Sequence of chain 1.D:
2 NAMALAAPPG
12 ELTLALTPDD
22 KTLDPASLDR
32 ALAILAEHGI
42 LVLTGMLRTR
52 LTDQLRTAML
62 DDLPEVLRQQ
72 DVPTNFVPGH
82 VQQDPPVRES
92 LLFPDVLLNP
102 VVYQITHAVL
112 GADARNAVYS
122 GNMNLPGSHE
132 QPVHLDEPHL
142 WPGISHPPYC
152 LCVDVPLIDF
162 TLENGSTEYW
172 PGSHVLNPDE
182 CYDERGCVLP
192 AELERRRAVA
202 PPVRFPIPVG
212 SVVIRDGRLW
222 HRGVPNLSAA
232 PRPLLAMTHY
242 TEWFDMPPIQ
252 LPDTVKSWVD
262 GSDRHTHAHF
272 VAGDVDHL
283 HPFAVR

This small molecule binds to this protein.
Small molecule (SMILES): NC[C@H]1O[C@H](O[C@H]2[C@H](O)[C@@H](O)[C@H](N)C[C@@H]2N)[C@H](N)[C@@H](O)[C@@H]1O

Binding-site contacts:
Ligand atom O3 contacts residue ASN76 of chain 1.D at 3.5 Å (h-bond).
Ligand atom O3A contacts residue VAL287 of chain 1.D at 3.6 Å.
Ligand atom O4 contacts residue GLN83 of chain 1.D at 3.9 Å.
Ligand atom N3 contacts residue ALA237 of chain 1.D at 3.9 Å.
Ligand atom N1 contacts residue GLU138 of chain 1.D at 2.6 Å (salt-bridge).
Ligand atom N3 contacts residue THR239 of chain 1.D at 3.6 Å (h-bond).
Ligand atom O3A contacts residue ASP137 of chain 1.D at 2.8 Å (salt-bridge).
Ligand atom O5 contacts residue ASP137 of chain 1.D at 3.9 Å.
Ligand atom O1 contacts residue PHE285 of chain 1.D at 3.1 Å (h-bond).
Ligand atom C3 contacts residue PHE285 of chain 1.D at 4.0 Å (hydrophobic).
Ligand atom C6A contacts residue GLU138 of chain 1.D at 3.3 Å.
Ligand atom N3 contacts residue ASP155 of chain 1.D at 3.8 Å.
Ligand atom O4 contacts residue ALA237 of chain 1.D at 3.4 Å.
Ligand atom C4A contacts residue ASP137 of chain 1.D at 3.5 Å.
Ligand atom O3 contacts residue ASN123 of chain 1.D at 3.0 Å (h-bond).
Ligand atom N2 contacts residue GLU138 of chain 1.D at 3.4 Å (salt-bridge).
Ligand atom C4 contacts residue ASN123 of chain 1.D at 3.5 Å.
Ligand atom C6 contacts residue ASP137 of chain 1.D at 2.8 Å.
Ligand atom C3 contacts residue GLN83 of chain 1.D at 3.2 Å.
Ligand atom N4 contacts residue PHE285 of chain 1.D at 3.3 Å (h-bond).
Ligand atom C7 contacts residue PHE285 of chain 1.D at 3.2 Å (hydrophobic).
Ligand atom C8 contacts residue GLU138 of chain 1.D at 3.9 Å.
Ligand atom N4 contacts residue ASN76 of chain 1.D at 3.3 Å (h-bond).
Ligand atom C3 contacts residue ASN123 of chain 1.D at 4.0 Å.
Ligand atom O4 contacts residue ASN123 of chain 1.D at 3.2 Å (h-bond).
Ligand atom C9 contacts residue PHE285 of chain 1.D at 4.0 Å (hydrophobic).
Ligand atom C1 contacts residue ASP137 of chain 1.D at 3.6 Å.
Ligand atom C5 contacts residue ASP137 of chain 1.D at 3.8 Å.
Ligand atom C2 contacts residue ASP137 of chain 1.D at 3.9 Å.
Ligand atom N3 contacts residue CYS153 of chain 1.D at 3.4 Å (h-bond).
Ligand atom C5A contacts residue GLU138 of chain 1.D at 3.3 Å.
Ligand atom C5A contacts residue ASP137 of chain 1.D at 3.6 Å.
Ligand atom C4A contacts residue PHE285 of chain 1.D at 3.9 Å (hydrophobic).
Ligand atom C6 contacts residue CYS153 of chain 1.D at 3.7 Å (hydrophobic).
Ligand atom N3 contacts residue MET238 of chain 1.D at 3.9 Å.
Ligand atom C9 contacts residue ASP137 of chain 1.D at 3.5 Å.
Ligand atom N3 contacts residue ASP137 of chain 1.D at 4.0 Å.
Ligand atom O3 contacts residue GLN83 of chain 1.D at 2.4 Å (h-bond).
Ligand atom C7 contacts residue GLU138 of chain 1.D at 3.6 Å.
Ligand atom N2 contacts residue TYR241 of chain 1.D at 3.6 Å.